Sequence of chain 3.B:
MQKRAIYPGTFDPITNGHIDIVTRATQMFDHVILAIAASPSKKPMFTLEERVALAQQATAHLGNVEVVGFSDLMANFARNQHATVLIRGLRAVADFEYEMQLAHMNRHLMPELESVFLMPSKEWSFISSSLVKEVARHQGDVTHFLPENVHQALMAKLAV

The small molecule below binds the protein below.
Small molecule (SMILES): Oc1cccc2nc(CCc3cccc(Cl)c3)[nH]c12

Sequence of chain 9.B:
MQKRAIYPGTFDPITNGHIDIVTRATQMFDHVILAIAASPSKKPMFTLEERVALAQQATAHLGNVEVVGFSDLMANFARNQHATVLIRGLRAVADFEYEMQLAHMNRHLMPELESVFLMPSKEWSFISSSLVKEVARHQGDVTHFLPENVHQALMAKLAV

Binding-site contacts:
Ligand atom C7 contacts residue ASP72 of chain 9.B at 3.6 Å.
Ligand atom C contacts residue MET74 of chain 9.B at 3.6 Å (hydrophobic).
Ligand atom C contacts residue LEU73 of chain 9.B at 3.6 Å (hydrophobic).
Ligand atom C2 contacts residue MET105 of chain 9.B at 3.6 Å (hydrophobic).
Ligand atom C4 contacts residue GLU134 of chain 3.B at 3.6 Å.
Ligand atom C14 contacts residue MET74 of chain 9.B at 3.6 Å (hydrophobic).
Ligand atom O contacts residue ASN106 of chain 9.B at 2.7 Å (h-bond).
Ligand atom C11 contacts residue THR10 of chain 9.B at 4.0 Å.
Ligand atom C1 contacts residue ASN106 of chain 9.B at 3.1 Å.
Ligand atom O contacts residue LEU109 of chain 9.B at 4.0 Å.
Ligand atom CL contacts residue PHE70 of chain 9.B at 3.9 Å.
Ligand atom C3 contacts residue VAL135 of chain 3.B at 3.8 Å (hydrophobic).
Ligand atom CL contacts residue PRO8 of chain 9.B at 3.7 Å.
Ligand atom C6 contacts residue HIS138 of chain 3.B at 3.7 Å.
Ligand atom CL contacts residue GLY9 of chain 9.B at 3.3 Å.
Ligand atom C2 contacts residue LEU102 of chain 9.B at 3.6 Å (hydrophobic).
Ligand atom C contacts residue ASN106 of chain 9.B at 3.2 Å.
Ligand atom O contacts residue MET74 of chain 9.B at 3.1 Å.
Ligand atom C1 contacts residue MET105 of chain 9.B at 4.0 Å (hydrophobic).
Ligand atom N contacts residue GLU134 of chain 3.B at 2.8 Å (salt-bridge).
Ligand atom C3 contacts residue LEU102 of chain 9.B at 3.6 Å (hydrophobic).
Ligand atom C3 contacts residue GLU134 of chain 3.B at 3.9 Å.
Ligand atom C12 contacts residue ALA37 of chain 9.B at 3.7 Å (hydrophobic).
Ligand atom N1 contacts residue LEU73 of chain 9.B at 3.4 Å.
Ligand atom C6 contacts residue LEU73 of chain 9.B at 4.0 Å (hydrophobic).
Ligand atom C11 contacts residue ALA37 of chain 9.B at 3.9 Å (hydrophobic).
Ligand atom C1 contacts residue LEU109 of chain 9.B at 3.6 Å (hydrophobic).
Ligand atom C5 contacts residue LEU73 of chain 9.B at 3.7 Å (hydrophobic).
Ligand atom O contacts residue ALA75 of chain 9.B at 3.0 Å (h-bond).
Ligand atom C4 contacts residue MET74 of chain 9.B at 4.0 Å (hydrophobic).
Ligand atom O contacts residue LEU73 of chain 9.B at 3.6 Å.
Ligand atom C13 contacts residue PHE70 of chain 9.B at 3.8 Å (hydrophobic).
Ligand atom C5 contacts residue MET74 of chain 9.B at 4.0 Å (hydrophobic).
Ligand atom N1 contacts residue MET74 of chain 9.B at 3.0 Å (h-bond).
Ligand atom C2 contacts residue VAL135 of chain 3.B at 3.5 Å (hydrophobic).
Ligand atom C5 contacts residue GLU134 of chain 3.B at 3.9 Å.
Ligand atom C3 contacts residue LEU131 of chain 3.B at 3.8 Å (hydrophobic).
Ligand atom C2 contacts residue LEU131 of chain 3.B at 4.0 Å (hydrophobic).
Ligand atom C13 contacts residue ALA37 of chain 9.B at 3.9 Å (hydrophobic).
Ligand atom C14 contacts residue LEU73 of chain 9.B at 3.6 Å (hydrophobic).